The protein below binds the small molecule below.
Small molecule (SMILES): COc1cc2c(cc1OC)CC(NC(=O)c1nc([C@@H]3CCCN3C(=O)CSc3ccccc3Cl)[nH]c(=O)c1O)C2

Binding-site contacts:
Ligand atom O2 contacts residue ASP109 of chain 1.A at 2.9 Å (salt-bridge).
Ligand atom C6 contacts residue TYR44 of chain 1.A at 3.4 Å (hydrophobic).
Ligand atom O2 contacts residue MN1 of chain 1.C at 2.0 Å.
Ligand atom O5 contacts residue MN1 of chain 1.C at 2.0 Å.
Ligand atom CL1 contacts residue GLU46 of chain 1.A at 3.8 Å.
Ligand atom C19 contacts residue LYS54 of chain 1.A at 3.5 Å.
Ligand atom C3 contacts residue MN1 of chain 1.C at 3.5 Å.
Ligand atom O6 contacts residue LYS54 of chain 1.A at 2.7 Å (salt-bridge).
Ligand atom C18 contacts residue LYS54 of chain 1.A at 3.4 Å.
Ligand atom C25 contacts residue LYS54 of chain 1.A at 3.9 Å.
Ligand atom C2 contacts residue HIS61 of chain 1.A at 3.8 Å.
Ligand atom O2 contacts residue GLU120 of chain 1.A at 3.2 Å (salt-bridge).
Ligand atom O5 contacts residue GLU81 of chain 1.A at 3.1 Å (salt-bridge).
Ligand atom C7 contacts residue TYR44 of chain 1.A at 3.7 Å (hydrophobic).
Ligand atom C25 contacts residue ILE58 of chain 1.A at 3.7 Å (hydrophobic).
Ligand atom C1 contacts residue MN1 of chain 1.B at 2.7 Å.
Ligand atom O1 contacts residue GLU120 of chain 1.A at 2.8 Å (salt-bridge).
Ligand atom C2 contacts residue MN1 of chain 1.C at 3.1 Å.
Ligand atom C2 contacts residue MN1 of chain 1.B at 2.9 Å.
Ligand atom N4 contacts residue MN1 of chain 1.B at 4.0 Å.
Ligand atom C2 contacts residue GLU120 of chain 1.A at 3.4 Å.
Ligand atom C1 contacts residue GLU120 of chain 1.A at 3.2 Å.
Ligand atom O1 contacts residue HIS61 of chain 1.A at 2.8 Å (h-bond).
Ligand atom O2 contacts residue GLU81 of chain 1.A at 3.5 Å (salt-bridge).
Ligand atom O2 contacts residue HIS61 of chain 1.A at 3.1 Å.
Ligand atom C8 contacts residue TYR44 of chain 1.A at 3.5 Å (hydrophobic).
Ligand atom C24 contacts residue ILE58 of chain 1.A at 3.4 Å (hydrophobic).
Ligand atom O1 contacts residue ILE121 of chain 1.A at 3.0 Å (h-bond).
Ligand atom C20 contacts residue LYS54 of chain 1.A at 3.3 Å.
Ligand atom O1 contacts residue MN1 of chain 1.B at 2.0 Å.
Ligand atom O5 contacts residue ASP109 of chain 1.A at 4.0 Å.
Ligand atom S1 contacts residue LYS54 of chain 1.A at 2.6 Å (salt-bridge).
Ligand atom C23 contacts residue ALA40 of chain 1.A at 3.8 Å (hydrophobic).
Ligand atom C24 contacts residue TYR44 of chain 1.A at 3.9 Å (hydrophobic).
Ligand atom C23 contacts residue ILE58 of chain 1.A at 3.9 Å (hydrophobic).
Ligand atom C1 contacts residue HIS61 of chain 1.A at 3.5 Å.
Ligand atom C4 contacts residue MN1 of chain 1.C at 3.0 Å.
Ligand atom O2 contacts residue MN1 of chain 1.B at 2.2 Å.
Ligand atom C24 contacts residue ALA40 of chain 1.A at 3.8 Å (hydrophobic).
Ligand atom C10 contacts residue TYR44 of chain 1.A at 3.5 Å (hydrophobic).

Sequence of chain 1.A:
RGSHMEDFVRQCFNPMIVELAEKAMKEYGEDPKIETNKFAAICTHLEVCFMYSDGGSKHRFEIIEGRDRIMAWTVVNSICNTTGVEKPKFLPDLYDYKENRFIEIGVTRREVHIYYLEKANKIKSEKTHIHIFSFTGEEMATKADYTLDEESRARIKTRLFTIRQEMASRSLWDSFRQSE